The small molecule below binds the protein below.
Small molecule (SMILES): Nc1cc(N2CCCCC2)nc(N)[n+]1[O-]

Sequence of chain 1.B:
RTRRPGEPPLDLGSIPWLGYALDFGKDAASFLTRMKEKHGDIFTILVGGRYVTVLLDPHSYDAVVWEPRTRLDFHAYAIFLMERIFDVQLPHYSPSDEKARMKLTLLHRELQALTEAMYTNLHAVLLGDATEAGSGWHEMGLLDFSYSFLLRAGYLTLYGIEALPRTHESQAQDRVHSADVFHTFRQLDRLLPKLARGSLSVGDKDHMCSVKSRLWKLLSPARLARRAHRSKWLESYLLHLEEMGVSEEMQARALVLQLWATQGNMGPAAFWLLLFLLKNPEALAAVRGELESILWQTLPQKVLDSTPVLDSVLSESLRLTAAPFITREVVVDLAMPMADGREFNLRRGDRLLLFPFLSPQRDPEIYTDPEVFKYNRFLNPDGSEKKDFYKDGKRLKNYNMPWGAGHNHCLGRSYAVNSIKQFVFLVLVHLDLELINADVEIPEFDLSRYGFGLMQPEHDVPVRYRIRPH

Binding-site contacts:
Ligand atom NAC contacts residue HEM1 of chain 1.H at 3.0 Å.
Ligand atom CAD contacts residue ALA273 of chain 1.B at 4.1 Å (hydrophobic).
Ligand atom NAB contacts residue ALA273 of chain 1.B at 3.4 Å.
Ligand atom OAN contacts residue ASN277 of chain 1.B at 4.5 Å.
Ligand atom CAA contacts residue ALA273 of chain 1.B at 3.2 Å (hydrophobic).
Ligand atom CAE contacts residue ASN277 of chain 1.B at 4.2 Å.
Ligand atom NAO contacts residue ASN277 of chain 1.B at 3.3 Å (h-bond).
Ligand atom CAF contacts residue ALA273 of chain 1.B at 4.3 Å (hydrophobic).
Ligand atom NAO contacts residue HEM1 of chain 1.H at 3.0 Å.
Ligand atom OAN contacts residue ALA273 of chain 1.B at 3.2 Å (h-bond).
Ligand atom CAA contacts residue HEM1 of chain 1.H at 3.3 Å.
Ligand atom NAM contacts residue THR274 of chain 1.B at 3.8 Å.
Ligand atom CAG contacts residue LEU93 of chain 1.B at 4.2 Å (hydrophobic).
Ligand atom CAG contacts residue ALA273 of chain 1.B at 4.3 Å (hydrophobic).
Ligand atom NAM contacts residue ALA273 of chain 1.B at 3.5 Å (h-bond).
Ligand atom CAK contacts residue LEU93 of chain 1.B at 3.7 Å (hydrophobic).
Ligand atom CAJ contacts residue LEU93 of chain 1.B at 3.9 Å (hydrophobic).
Ligand atom CAG contacts residue HEM1 of chain 1.H at 4.0 Å.
Ligand atom CAJ contacts residue TYR89 of chain 1.B at 4.1 Å (hydrophobic).
Ligand atom CAL contacts residue TYR89 of chain 1.B at 3.7 Å (hydrophobic).
Ligand atom CAL contacts residue LEU93 of chain 1.B at 4.2 Å (hydrophobic).
Ligand atom NAM contacts residue HEM1 of chain 1.H at 3.0 Å.
Ligand atom CAL contacts residue HEM1 of chain 1.H at 3.4 Å.
Ligand atom CAE contacts residue HEM1 of chain 1.H at 3.3 Å.
Ligand atom CAD contacts residue HEM1 of chain 1.H at 4.0 Å.
Ligand atom NAC contacts residue ALA273 of chain 1.B at 3.1 Å (h-bond).
Ligand atom CAF contacts residue HEM1 of chain 1.H at 3.6 Å.
Ligand atom NAI contacts residue LEU93 of chain 1.B at 4.2 Å.
Ligand atom CAK contacts residue HEM1 of chain 1.H at 4.0 Å.
Ligand atom CAE contacts residue ALA273 of chain 1.B at 3.7 Å (hydrophobic).
Ligand atom NAO contacts residue ALA273 of chain 1.B at 4.3 Å.
Ligand atom NAI contacts residue HEM1 of chain 1.H at 4.1 Å.
Ligand atom CAH contacts residue ALA90 of chain 1.B at 4.2 Å (hydrophobic).
Ligand atom CAA contacts residue THR274 of chain 1.B at 4.4 Å.
Ligand atom OAN contacts residue HEM1 of chain 1.H at 2.2 Å.
Ligand atom CAK contacts residue TYR89 of chain 1.B at 4.3 Å (hydrophobic).
Ligand atom CAH contacts residue HEM1 of chain 1.H at 3.8 Å.
Ligand atom CAJ contacts residue HEM1 of chain 1.H at 4.2 Å.
Ligand atom CAJ contacts residue ALA90 of chain 1.B at 3.7 Å (hydrophobic).
Ligand atom NAB contacts residue HEM1 of chain 1.H at 3.8 Å.